Sequence of chain 4.A:
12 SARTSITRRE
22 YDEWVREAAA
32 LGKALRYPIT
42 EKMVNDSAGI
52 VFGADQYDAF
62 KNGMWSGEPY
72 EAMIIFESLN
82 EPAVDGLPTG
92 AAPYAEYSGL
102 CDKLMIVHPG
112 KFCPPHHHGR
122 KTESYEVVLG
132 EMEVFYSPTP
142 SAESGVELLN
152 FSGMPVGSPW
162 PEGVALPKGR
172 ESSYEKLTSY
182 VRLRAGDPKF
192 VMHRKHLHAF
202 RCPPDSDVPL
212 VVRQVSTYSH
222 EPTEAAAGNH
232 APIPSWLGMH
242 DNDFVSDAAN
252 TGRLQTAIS

Binding-site contacts:
Ligand atom C5 contacts residue GLU176 of chain 4.A at 4.3 Å.
Ligand atom O2 contacts residue TRP161 of chain 4.A at 4.5 Å.
Ligand atom C2 contacts residue GLU176 of chain 4.A at 4.4 Å.
Ligand atom O5 contacts residue TRP161 of chain 4.A at 3.8 Å.
Ligand atom O2 contacts residue GLU176 of chain 4.A at 4.1 Å.
Ligand atom C1 contacts residue TRP161 of chain 4.A at 4.4 Å (hydrophobic).
Ligand atom C4 contacts residue TRP161 of chain 4.A at 3.7 Å (hydrophobic).
Ligand atom O1 contacts residue TYR175 of chain 4.A at 3.0 Å (h-bond).
Ligand atom C5 contacts residue TRP161 of chain 4.A at 4.2 Å (hydrophobic).
Ligand atom C1 contacts residue GLU176 of chain 4.A at 3.5 Å.
Ligand atom O5 contacts residue THR179 of chain 4.A at 4.3 Å.
Ligand atom O5 contacts residue TYR175 of chain 4.A at 3.8 Å.
Ligand atom O5 contacts residue GLU176 of chain 4.A at 3.6 Å.
Ligand atom C1 contacts residue TYR175 of chain 4.A at 4.0 Å (hydrophobic).
Ligand atom O4 contacts residue TRP161 of chain 4.A at 4.0 Å.
Ligand atom O1 contacts residue GLU176 of chain 4.A at 3.3 Å.
Ligand atom C2 contacts residue TRP161 of chain 4.A at 3.9 Å (hydrophobic).
Ligand atom C5 contacts residue THR179 of chain 4.A at 4.1 Å.
Ligand atom C3 contacts residue TRP161 of chain 4.A at 4.3 Å (hydrophobic).
Ligand atom O1 contacts residue TRP161 of chain 4.A at 4.0 Å.
Ligand atom O5 contacts residue LEU178 of chain 4.A at 4.3 Å.

The small molecule below binds the protein below.
Small molecule (SMILES): O[C@@H]1[C@H](O)[C@@H](O)OC[C@@H]1O